Binding-site contacts:
Ligand atom O7 contacts residue CD1 of chain 1.T at 3.9 Å.
Ligand atom C7 contacts residue GLU653 of chain 1.A at 4.2 Å.
Ligand atom C1 contacts residue TRP671 of chain 1.A at 4.0 Å (hydrophobic).
Ligand atom C1 contacts residue ASN667 of chain 1.A at 1.4 Å.
Ligand atom O5 contacts residue ASN667 of chain 1.A at 2.3 Å (h-bond).
Ligand atom C8 contacts residue GLU653 of chain 1.A at 3.2 Å.
Ligand atom C5 contacts residue PRO659 of chain 1.A at 4.2 Å (hydrophobic).
Ligand atom O7 contacts residue LYS661 of chain 1.A at 3.6 Å (salt-bridge).
Ligand atom C1 contacts residue PRO659 of chain 1.A at 4.0 Å (hydrophobic).
Ligand atom O5 contacts residue TRP671 of chain 1.A at 3.5 Å (h-bond).
Ligand atom C5 contacts residue ASN667 of chain 1.A at 3.6 Å.
Ligand atom N2 contacts residue LYS661 of chain 1.A at 3.8 Å.
Ligand atom C8 contacts residue THR649 of chain 1.A at 4.2 Å.
Ligand atom C8 contacts residue ASN667 of chain 1.A at 3.6 Å.
Ligand atom C8 contacts residue NAG1 of chain 1.D at 3.9 Å.
Ligand atom O6 contacts residue NAG1 of chain 1.D at 2.6 Å (h-bond).
Ligand atom O3 contacts residue CD1 of chain 1.T at 4.3 Å.
Ligand atom N2 contacts residue ASP660 of chain 1.A at 2.8 Å (salt-bridge).
Ligand atom C7 contacts residue ASP660 of chain 1.A at 3.5 Å.
Ligand atom O7 contacts residue ASP660 of chain 1.A at 3.2 Å (salt-bridge).
Ligand atom C7 contacts residue LYS661 of chain 1.A at 3.4 Å.
Ligand atom C3 contacts residue ASP660 of chain 1.A at 3.6 Å.
Ligand atom C5 contacts residue TRP671 of chain 1.A at 3.7 Å (hydrophobic).
Ligand atom N2 contacts residue NAG1 of chain 1.D at 4.3 Å.
Ligand atom O3 contacts residue ASP660 of chain 1.A at 3.9 Å.
Ligand atom O7 contacts residue GLU653 of chain 1.A at 4.3 Å.
Ligand atom C8 contacts residue LYS661 of chain 1.A at 3.5 Å.
Ligand atom C2 contacts residue ASP660 of chain 1.A at 3.7 Å.
Ligand atom C6 contacts residue NAG1 of chain 1.D at 3.4 Å.
Ligand atom C7 contacts residue ASN667 of chain 1.A at 3.7 Å.
Ligand atom C2 contacts residue ASN667 of chain 1.A at 2.4 Å.
Ligand atom O5 contacts residue PRO659 of chain 1.A at 4.3 Å.
Ligand atom C6 contacts residue TRP671 of chain 1.A at 3.8 Å (hydrophobic).
Ligand atom C8 contacts residue NAG2 of chain 1.D at 3.8 Å.
Ligand atom N2 contacts residue ASN667 of chain 1.A at 2.9 Å (h-bond).
Ligand atom C4 contacts residue ASN667 of chain 1.A at 4.2 Å.
Ligand atom C1 contacts residue ASP660 of chain 1.A at 4.3 Å.
Ligand atom C8 contacts residue TRP671 of chain 1.A at 4.1 Å (hydrophobic).
Ligand atom C3 contacts residue ASN667 of chain 1.A at 3.8 Å.

Sequence of chain 1.A:
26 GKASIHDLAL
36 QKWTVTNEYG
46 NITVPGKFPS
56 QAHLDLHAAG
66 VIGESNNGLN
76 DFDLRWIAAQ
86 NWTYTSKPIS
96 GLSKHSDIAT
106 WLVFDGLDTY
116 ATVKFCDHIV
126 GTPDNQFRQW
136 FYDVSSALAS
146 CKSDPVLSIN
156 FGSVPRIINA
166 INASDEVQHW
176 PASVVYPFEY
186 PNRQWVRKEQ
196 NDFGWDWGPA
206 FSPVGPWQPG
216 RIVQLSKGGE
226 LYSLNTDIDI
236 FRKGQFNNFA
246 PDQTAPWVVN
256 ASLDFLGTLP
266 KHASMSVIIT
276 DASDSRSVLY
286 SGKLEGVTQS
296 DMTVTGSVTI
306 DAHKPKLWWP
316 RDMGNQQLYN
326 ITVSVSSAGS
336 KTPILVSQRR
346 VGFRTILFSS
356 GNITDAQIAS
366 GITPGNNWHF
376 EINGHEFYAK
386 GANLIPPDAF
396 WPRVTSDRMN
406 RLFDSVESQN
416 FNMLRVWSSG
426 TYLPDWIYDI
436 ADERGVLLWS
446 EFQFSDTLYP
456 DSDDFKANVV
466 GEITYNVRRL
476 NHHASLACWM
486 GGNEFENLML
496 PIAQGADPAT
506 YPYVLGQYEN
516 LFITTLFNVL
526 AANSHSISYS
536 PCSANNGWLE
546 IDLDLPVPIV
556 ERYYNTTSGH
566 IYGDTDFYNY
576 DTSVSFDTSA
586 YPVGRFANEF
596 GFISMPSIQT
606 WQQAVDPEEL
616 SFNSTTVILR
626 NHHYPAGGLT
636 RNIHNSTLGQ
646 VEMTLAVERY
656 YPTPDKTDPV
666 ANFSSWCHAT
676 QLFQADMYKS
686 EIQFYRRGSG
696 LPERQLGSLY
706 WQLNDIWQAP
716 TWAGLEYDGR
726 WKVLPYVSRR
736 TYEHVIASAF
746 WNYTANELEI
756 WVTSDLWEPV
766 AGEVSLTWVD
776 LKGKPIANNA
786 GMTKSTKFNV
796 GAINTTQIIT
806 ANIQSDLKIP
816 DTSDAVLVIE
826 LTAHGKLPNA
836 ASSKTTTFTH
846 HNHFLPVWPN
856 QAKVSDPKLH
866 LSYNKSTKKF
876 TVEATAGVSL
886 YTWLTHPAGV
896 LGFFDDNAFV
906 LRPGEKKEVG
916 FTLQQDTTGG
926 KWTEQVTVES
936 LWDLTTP

The small molecule below binds the protein below.
Small molecule (SMILES): CC(=O)N[C@H]1[C@H](O[C@H]2[C@H](O)[C@@H](NC(C)=O)CO[C@@H]2CO)O[C@H](CO)[C@@H](O)[C@@H]1O